Binding-site contacts:
Ligand atom O20 contacts residue LYS50 of chain 1.B at 2.9 Å (salt-bridge).
Ligand atom N11 contacts residue MET90 of chain 1.B at 3.6 Å.
Ligand atom C5 contacts residue MET90 of chain 1.B at 3.7 Å (hydrophobic).
Ligand atom C2 contacts residue SER44 of chain 1.B at 4.0 Å.
Ligand atom N13 contacts residue ALA47 of chain 1.B at 3.8 Å.
Ligand atom O8 contacts residue THR176 of chain 1.B at 3.5 Å.
Ligand atom C12 contacts residue MET90 of chain 1.B at 4.0 Å (hydrophobic).
Ligand atom O20 contacts residue ILE88 of chain 1.B at 3.5 Å.
Ligand atom N10 contacts residue MET90 of chain 1.B at 3.6 Å.
Ligand atom N10 contacts residue THR176 of chain 1.B at 3.5 Å (h-bond).
Ligand atom F21 contacts residue ASN98 of chain 1.B at 3.4 Å.
Ligand atom C12 contacts residue GLY89 of chain 1.B at 3.7 Å.
Ligand atom O7 contacts residue VAL178 of chain 1.B at 3.6 Å.
Ligand atom C6 contacts residue ASN43 of chain 1.B at 3.5 Å.
Ligand atom C9 contacts residue MET90 of chain 1.B at 3.9 Å (hydrophobic).
Ligand atom N11 contacts residue ALA47 of chain 1.B at 3.7 Å.
Ligand atom C4 contacts residue MET90 of chain 1.B at 3.8 Å (hydrophobic).
Ligand atom O7 contacts residue LEU40 of chain 1.B at 3.8 Å.
Ligand atom C2 contacts residue THR176 of chain 1.B at 3.8 Å.
Ligand atom N10 contacts residue GLY89 of chain 1.B at 3.6 Å.
Ligand atom C19 contacts residue ASN43 of chain 1.B at 3.3 Å.
Ligand atom C12 contacts residue ILE88 of chain 1.B at 3.8 Å (hydrophobic).
Ligand atom C12 contacts residue ALA47 of chain 1.B at 3.8 Å (hydrophobic).
Ligand atom C2 contacts residue ASN43 of chain 1.B at 3.9 Å.
Ligand atom C3 contacts residue ASN43 of chain 1.B at 4.0 Å.
Ligand atom F21 contacts residue MET90 of chain 1.B at 3.9 Å.
Ligand atom C3 contacts residue THR176 of chain 1.B at 3.8 Å.
Ligand atom C2 contacts residue ASP85 of chain 1.B at 3.5 Å.
Ligand atom O7 contacts residue ASN43 of chain 1.B at 3.5 Å.
Ligand atom C18 contacts residue ASN43 of chain 1.B at 3.7 Å.
Ligand atom C1 contacts residue ASN43 of chain 1.B at 3.4 Å.
Ligand atom O8 contacts residue ASP85 of chain 1.B at 2.7 Å (salt-bridge).
Ligand atom N10 contacts residue ALA47 of chain 1.B at 3.5 Å.
Ligand atom O8 contacts residue ALA47 of chain 1.B at 3.2 Å.
Ligand atom C12 contacts residue LYS50 of chain 1.B at 4.0 Å.
Ligand atom C3 contacts residue ASP85 of chain 1.B at 3.5 Å.
Ligand atom N11 contacts residue GLY89 of chain 1.B at 2.8 Å (h-bond).
Ligand atom O20 contacts residue GLY89 of chain 1.B at 4.0 Å.
Ligand atom C9 contacts residue ALA47 of chain 1.B at 3.7 Å (hydrophobic).
Ligand atom N11 contacts residue ILE88 of chain 1.B at 3.4 Å.

A protein and the small-molecule ligand that binds it are described below.
Small molecule (SMILES): O=c1[nH]nc(-c2cc(Br)c(O)cc2O)n1-c1ccccc1F

Sequence of chain 1.B:
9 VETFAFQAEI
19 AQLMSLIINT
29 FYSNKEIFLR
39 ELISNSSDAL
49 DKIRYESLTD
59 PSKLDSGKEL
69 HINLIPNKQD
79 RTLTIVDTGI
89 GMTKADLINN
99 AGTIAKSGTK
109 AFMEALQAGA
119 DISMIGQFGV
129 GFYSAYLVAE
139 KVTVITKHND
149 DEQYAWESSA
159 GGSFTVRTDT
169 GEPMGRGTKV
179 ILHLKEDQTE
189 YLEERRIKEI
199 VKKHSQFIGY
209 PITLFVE